Binding-site contacts:
Ligand atom C2 contacts residue ASN324 of chain 1.A at 2.5 Å.
Ligand atom C5 contacts residue ASN324 of chain 1.A at 3.8 Å.
Ligand atom C3 contacts residue ASN324 of chain 1.A at 3.9 Å.
Ligand atom C1 contacts residue HIS322 of chain 1.A at 4.2 Å.
Ligand atom N2 contacts residue HIS322 of chain 1.A at 3.7 Å.
Ligand atom O5 contacts residue SER404 of chain 1.A at 3.8 Å.
Ligand atom C3 contacts residue HIS322 of chain 1.A at 4.1 Å.
Ligand atom O7 contacts residue HIS322 of chain 1.A at 4.4 Å.
Ligand atom C8 contacts residue ASN288 of chain 1.A at 3.1 Å.
Ligand atom C4 contacts residue ASN324 of chain 1.A at 4.3 Å.
Ligand atom C2 contacts residue HIS322 of chain 1.A at 4.2 Å.
Ligand atom O6 contacts residue THR406 of chain 1.A at 4.1 Å.
Ligand atom C1 contacts residue SER404 of chain 1.A at 4.4 Å.
Ligand atom C8 contacts residue CYS289 of chain 1.A at 4.4 Å (hydrophobic).
Ligand atom O5 contacts residue ASN324 of chain 1.A at 2.5 Å (h-bond).
Ligand atom C8 contacts residue THR290 of chain 1.A at 3.6 Å.
Ligand atom N2 contacts residue ASN324 of chain 1.A at 2.8 Å (h-bond).
Ligand atom C7 contacts residue THR290 of chain 1.A at 4.0 Å.
Ligand atom C7 contacts residue HIS322 of chain 1.A at 3.8 Å.
Ligand atom C1 contacts residue THR406 of chain 1.A at 4.1 Å.
Ligand atom C8 contacts residue HIS322 of chain 1.A at 3.9 Å.
Ligand atom C1 contacts residue ASN324 of chain 1.A at 1.5 Å.
Ligand atom O7 contacts residue THR290 of chain 1.A at 4.0 Å.
Ligand atom O5 contacts residue THR406 of chain 1.A at 4.0 Å.
Ligand atom C7 contacts residue ASN324 of chain 1.A at 3.8 Å.
Ligand atom C8 contacts residue ASN324 of chain 1.A at 4.1 Å.

The small molecule below binds the protein below.
Small molecule (SMILES): CC(=O)N[C@H]1[C@H](O[C@H]2[C@H](O)[C@@H](NC(C)=O)CO[C@@H]2CO)O[C@H](CO)[C@@H](O)[C@@H]1O

Sequence of chain 1.A:
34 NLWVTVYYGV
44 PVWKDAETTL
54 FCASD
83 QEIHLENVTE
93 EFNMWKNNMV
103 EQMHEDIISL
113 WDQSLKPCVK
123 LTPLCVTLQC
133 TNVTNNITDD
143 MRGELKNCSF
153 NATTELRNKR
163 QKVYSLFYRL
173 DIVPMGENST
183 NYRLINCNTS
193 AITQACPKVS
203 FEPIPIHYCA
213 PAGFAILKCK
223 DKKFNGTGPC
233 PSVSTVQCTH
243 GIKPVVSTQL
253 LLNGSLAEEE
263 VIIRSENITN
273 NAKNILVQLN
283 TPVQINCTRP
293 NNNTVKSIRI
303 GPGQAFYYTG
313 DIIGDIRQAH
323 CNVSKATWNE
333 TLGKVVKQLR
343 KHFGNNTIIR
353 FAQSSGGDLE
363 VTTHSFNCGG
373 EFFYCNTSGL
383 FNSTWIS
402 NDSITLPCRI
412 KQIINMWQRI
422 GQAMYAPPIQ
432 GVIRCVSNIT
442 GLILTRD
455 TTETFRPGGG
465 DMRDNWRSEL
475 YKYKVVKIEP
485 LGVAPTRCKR